Sequence of chain 1.Z:
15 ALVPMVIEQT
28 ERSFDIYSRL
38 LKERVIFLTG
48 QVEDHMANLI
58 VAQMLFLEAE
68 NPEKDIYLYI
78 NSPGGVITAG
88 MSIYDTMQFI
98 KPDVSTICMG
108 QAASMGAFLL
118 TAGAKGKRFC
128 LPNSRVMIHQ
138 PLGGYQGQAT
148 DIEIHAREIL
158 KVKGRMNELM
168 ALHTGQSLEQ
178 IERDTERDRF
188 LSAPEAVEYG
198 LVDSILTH

Binding-site contacts:
Ligand atom C contacts residue TYR74 of chain 1.Y at 3.3 Å (hydrophobic).
Ligand atom CA contacts residue TYR74 of chain 1.Y at 3.3 Å (hydrophobic).
Ligand atom C8 contacts residue GLU40 of chain 1.Y at 3.8 Å.
Ligand atom C5 contacts residue ALA66 of chain 1.Z at 3.4 Å (hydrophobic).
Ligand atom CE contacts residue GLU40 of chain 1.Y at 3.3 Å.
Ligand atom C2 contacts residue LEU62 of chain 1.Z at 3.6 Å (hydrophobic).
Ligand atom C8 contacts residue PHE63 of chain 1.Z at 3.9 Å (hydrophobic).
Ligand atom C contacts residue PHE96 of chain 1.Z at 3.6 Å (hydrophobic).
Ligand atom N contacts residue TYR76 of chain 1.Y at 3.8 Å.
Ligand atom CB contacts residue ILE104 of chain 1.Y at 3.5 Å (hydrophobic).
Ligand atom CB contacts residue LEU203 of chain 1.Y at 3.7 Å (hydrophobic).
Ligand atom C contacts residue TYR76 of chain 1.Y at 3.6 Å (hydrophobic).
Ligand atom C6 contacts residue GLU40 of chain 1.Y at 3.9 Å.
Ligand atom CD2 contacts residue TYR76 of chain 1.Y at 3.7 Å (hydrophobic).
Ligand atom O11 contacts residue LEU62 of chain 1.Z at 3.6 Å.
Ligand atom C8 contacts residue ARG36 of chain 1.Y at 3.4 Å.
Ligand atom C5 contacts residue LEU62 of chain 1.Z at 3.8 Å (hydrophobic).
Ligand atom C7 contacts residue ALA66 of chain 1.Z at 3.7 Å (hydrophobic).
Ligand atom C1 contacts residue LEU62 of chain 1.Z at 3.8 Å (hydrophobic).
Ligand atom N contacts residue TYR76 of chain 1.Y at 2.8 Å (h-bond).
Ligand atom CD contacts residue TYR76 of chain 1.Y at 3.2 Å (hydrophobic).
Ligand atom O contacts residue TYR74 of chain 1.Y at 3.4 Å.
Ligand atom CE2 contacts residue MET106 of chain 1.Y at 3.7 Å (hydrophobic).
Ligand atom O contacts residue PHE96 of chain 1.Z at 3.9 Å.
Ligand atom CA contacts residue PHE96 of chain 1.Z at 3.8 Å (hydrophobic).
Ligand atom C6 contacts residue LEU37 of chain 1.Y at 3.8 Å (hydrophobic).
Ligand atom CE1 contacts residue THR93 of chain 1.Z at 3.6 Å.
Ligand atom CA contacts residue TYR74 of chain 1.Y at 3.7 Å (hydrophobic).
Ligand atom N contacts residue TYR74 of chain 1.Y at 3.6 Å.
Ligand atom C1 contacts residue TYR76 of chain 1.Y at 3.3 Å (hydrophobic).
Ligand atom CE contacts residue VAL42 of chain 1.Y at 3.7 Å (hydrophobic).
Ligand atom CB contacts residue TYR74 of chain 1.Y at 3.5 Å (hydrophobic).
Ligand atom C2 contacts residue TYR76 of chain 1.Y at 3.6 Å (hydrophobic).
Ligand atom O contacts residue TYR76 of chain 1.Y at 2.6 Å (h-bond).
Ligand atom CE2 contacts residue LEU62 of chain 1.Z at 3.7 Å (hydrophobic).
Ligand atom CZ contacts residue THR93 of chain 1.Z at 3.4 Å.
Ligand atom C7 contacts residue GLU40 of chain 1.Y at 3.9 Å.
Ligand atom CD1 contacts residue PHE96 of chain 1.Z at 3.6 Å (hydrophobic).
Ligand atom N contacts residue PHE96 of chain 1.Z at 3.7 Å.
Ligand atom O contacts residue TYR74 of chain 1.Y at 3.9 Å.

This small molecule binds to this protein.
Small molecule (SMILES): C/C=C/C=C/C=C/C(=O)N[C@@H](Cc1ccccc1)C(=O)N[C@H]1COC(=O)[C@@H]2C[C@@H](C)CN2C(=O)[C@H](C)NC(=O)[C@H](C)N(C)C(=O)c2cccn2C1=O

Sequence of chain 1.Y:
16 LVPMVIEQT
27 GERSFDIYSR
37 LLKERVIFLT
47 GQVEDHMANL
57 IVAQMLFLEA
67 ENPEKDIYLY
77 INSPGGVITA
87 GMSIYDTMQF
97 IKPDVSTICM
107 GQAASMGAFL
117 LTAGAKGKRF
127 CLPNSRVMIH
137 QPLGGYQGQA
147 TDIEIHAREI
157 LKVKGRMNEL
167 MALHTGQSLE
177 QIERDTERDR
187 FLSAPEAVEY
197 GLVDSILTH